Sequence of chain 1.A:
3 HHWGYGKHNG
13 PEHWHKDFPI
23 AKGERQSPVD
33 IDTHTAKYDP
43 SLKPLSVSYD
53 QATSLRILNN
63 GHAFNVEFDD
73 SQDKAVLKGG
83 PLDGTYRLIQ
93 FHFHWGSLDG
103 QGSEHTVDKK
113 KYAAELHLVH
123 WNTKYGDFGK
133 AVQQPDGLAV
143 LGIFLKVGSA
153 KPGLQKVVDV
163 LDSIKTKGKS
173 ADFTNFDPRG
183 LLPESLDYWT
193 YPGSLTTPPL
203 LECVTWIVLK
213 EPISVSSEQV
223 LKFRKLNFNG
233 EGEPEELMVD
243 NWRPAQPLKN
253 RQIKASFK

Binding-site contacts:
Ligand atom N2 contacts residue HIS119 of chain 1.A at 3.4 Å (h-bond).
Ligand atom C13 contacts residue HIS94 of chain 1.A at 4.0 Å.
Ligand atom C14 contacts residue HIS94 of chain 1.A at 3.9 Å.
Ligand atom O2 contacts residue ZN1 of chain 1.B at 2.9 Å.
Ligand atom C1 contacts residue TRP5 of chain 1.A at 3.7 Å (hydrophobic).
Ligand atom C contacts residue THR199 of chain 1.A at 3.6 Å.
Ligand atom N2 contacts residue THR198 of chain 1.A at 2.7 Å (h-bond).
Ligand atom N contacts residue THR199 of chain 1.A at 3.5 Å (h-bond).
Ligand atom N contacts residue PRO200 of chain 1.A at 3.3 Å (h-bond).
Ligand atom S contacts residue HIS119 of chain 1.A at 3.9 Å.
Ligand atom C10 contacts residue GOL1 of chain 1.C at 3.5 Å.
Ligand atom C11 contacts residue GOL1 of chain 1.C at 3.8 Å.
Ligand atom S contacts residue HIS94 of chain 1.A at 3.9 Å.
Ligand atom O1 contacts residue THR198 of chain 1.A at 2.9 Å (h-bond).
Ligand atom C4 contacts residue PRO201 of chain 1.A at 3.9 Å (hydrophobic).
Ligand atom C13 contacts residue VAL121 of chain 1.A at 3.7 Å (hydrophobic).
Ligand atom O2 contacts residue HIS119 of chain 1.A at 3.2 Å (h-bond).
Ligand atom O2 contacts residue VAL142 of chain 1.A at 3.7 Å.
Ligand atom O1 contacts residue LEU197 of chain 1.A at 3.3 Å.
Ligand atom C8 contacts residue PRO201 of chain 1.A at 3.7 Å (hydrophobic).
Ligand atom O2 contacts residue HIS94 of chain 1.A at 3.5 Å.
Ligand atom N1 contacts residue GOL1 of chain 1.C at 3.4 Å.
Ligand atom N1 contacts residue THR199 of chain 1.A at 2.7 Å (h-bond).
Ligand atom N2 contacts residue ZN1 of chain 1.B at 2.0 Å.
Ligand atom C15 contacts residue THR199 of chain 1.A at 3.4 Å.
Ligand atom C10 contacts residue THR199 of chain 1.A at 3.5 Å.
Ligand atom C1 contacts residue PRO200 of chain 1.A at 2.4 Å (hydrophobic).
Ligand atom S contacts residue THR198 of chain 1.A at 3.8 Å.
Ligand atom C9 contacts residue PRO201 of chain 1.A at 3.7 Å (hydrophobic).
Ligand atom O2 contacts residue TRP208 of chain 1.A at 3.7 Å.
Ligand atom N2 contacts residue HIS94 of chain 1.A at 3.4 Å (h-bond).
Ligand atom C15 contacts residue GOL1 of chain 1.C at 3.9 Å.
Ligand atom N2 contacts residue HIS96 of chain 1.A at 3.3 Å (h-bond).
Ligand atom O contacts residue GOL1 of chain 1.C at 3.0 Å (h-bond).
Ligand atom C contacts residue GOL1 of chain 1.C at 3.4 Å.
Ligand atom C1 contacts residue THR199 of chain 1.A at 2.8 Å.
Ligand atom C7 contacts residue PRO201 of chain 1.A at 3.6 Å (hydrophobic).
Ligand atom C12 contacts residue GLN92 of chain 1.A at 3.9 Å.
Ligand atom S contacts residue ZN1 of chain 1.B at 3.0 Å.
Ligand atom O1 contacts residue TRP208 of chain 1.A at 3.6 Å.

The protein below binds the small molecule below.
Small molecule (SMILES): CN(CCc1ccccc1)C(=O)Nc1cccc(S(N)(=O)=O)c1